The small molecule below binds the protein below.
Small molecule (SMILES): CC(=O)N[C@@H]1[C@@H](O)[C@H](O)[C@@H](CO)O[C@H]1O

Sequence of chain 3.A:
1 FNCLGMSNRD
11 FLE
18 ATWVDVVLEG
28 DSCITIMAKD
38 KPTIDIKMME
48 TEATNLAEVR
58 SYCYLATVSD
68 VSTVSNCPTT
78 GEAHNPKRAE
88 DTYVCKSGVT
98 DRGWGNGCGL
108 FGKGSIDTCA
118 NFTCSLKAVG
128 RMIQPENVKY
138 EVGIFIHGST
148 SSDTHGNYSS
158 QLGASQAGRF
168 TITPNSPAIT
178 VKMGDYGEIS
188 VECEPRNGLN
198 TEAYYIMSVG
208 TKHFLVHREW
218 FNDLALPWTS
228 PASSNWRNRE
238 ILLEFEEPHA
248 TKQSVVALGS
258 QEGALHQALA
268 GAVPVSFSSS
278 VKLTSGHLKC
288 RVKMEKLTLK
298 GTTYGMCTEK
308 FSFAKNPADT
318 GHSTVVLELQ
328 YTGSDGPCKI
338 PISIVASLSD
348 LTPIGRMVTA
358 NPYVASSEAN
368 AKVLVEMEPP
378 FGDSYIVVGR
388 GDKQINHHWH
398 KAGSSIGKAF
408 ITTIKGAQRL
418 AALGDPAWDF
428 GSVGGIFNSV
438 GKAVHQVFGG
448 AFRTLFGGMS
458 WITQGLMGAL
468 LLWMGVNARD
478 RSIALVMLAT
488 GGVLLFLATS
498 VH

Binding-site contacts:
Ligand atom O5 contacts residue SER156 of chain 3.A at 3.9 Å.
Ligand atom C1 contacts residue SER156 of chain 3.A at 3.3 Å.
Ligand atom C5 contacts residue SER156 of chain 3.A at 3.9 Å.
Ligand atom O5 contacts residue ASN154 of chain 3.A at 2.4 Å (h-bond).
Ligand atom C7 contacts residue ASN154 of chain 3.A at 3.4 Å.
Ligand atom C3 contacts residue ASN154 of chain 3.A at 3.9 Å.
Ligand atom C2 contacts residue SER156 of chain 3.A at 4.3 Å.
Ligand atom N2 contacts residue SER156 of chain 3.A at 4.2 Å.
Ligand atom C2 contacts residue ASN154 of chain 3.A at 2.5 Å.
Ligand atom C4 contacts residue ASN154 of chain 3.A at 4.2 Å.
Ligand atom N2 contacts residue ASN154 of chain 3.A at 3.0 Å (h-bond).
Ligand atom C1 contacts residue ASN154 of chain 3.A at 1.4 Å.
Ligand atom C8 contacts residue ASN154 of chain 3.A at 3.9 Å.
Ligand atom O7 contacts residue ASN154 of chain 3.A at 3.6 Å.
Ligand atom C5 contacts residue ASN154 of chain 3.A at 3.6 Å.